Sequence of chain 1.A:
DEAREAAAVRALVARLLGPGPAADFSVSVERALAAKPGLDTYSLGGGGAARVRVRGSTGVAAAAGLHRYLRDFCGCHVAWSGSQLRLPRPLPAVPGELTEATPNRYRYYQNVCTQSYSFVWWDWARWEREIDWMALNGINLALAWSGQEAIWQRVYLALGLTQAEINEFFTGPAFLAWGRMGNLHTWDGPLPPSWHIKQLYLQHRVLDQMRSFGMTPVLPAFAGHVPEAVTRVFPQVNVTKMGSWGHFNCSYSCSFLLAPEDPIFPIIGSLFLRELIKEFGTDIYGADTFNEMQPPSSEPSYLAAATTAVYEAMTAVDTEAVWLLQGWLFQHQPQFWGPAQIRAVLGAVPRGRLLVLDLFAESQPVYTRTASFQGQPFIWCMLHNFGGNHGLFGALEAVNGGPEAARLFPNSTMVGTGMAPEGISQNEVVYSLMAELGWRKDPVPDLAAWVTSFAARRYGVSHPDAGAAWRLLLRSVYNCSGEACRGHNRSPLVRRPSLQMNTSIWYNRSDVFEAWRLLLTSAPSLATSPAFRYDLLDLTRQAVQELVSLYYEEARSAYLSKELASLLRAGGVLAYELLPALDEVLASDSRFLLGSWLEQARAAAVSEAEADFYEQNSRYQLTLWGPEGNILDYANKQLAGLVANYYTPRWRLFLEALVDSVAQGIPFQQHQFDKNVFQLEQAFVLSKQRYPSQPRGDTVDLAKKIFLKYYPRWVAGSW

Binding-site contacts:
Ligand atom C1 contacts residue ASN509 of chain 1.A at 1.5 Å.
Ligand atom C3 contacts residue ASN509 of chain 1.A at 3.8 Å.
Ligand atom O5 contacts residue SER511 of chain 1.A at 3.8 Å.
Ligand atom N2 contacts residue ASN509 of chain 1.A at 2.7 Å (h-bond).
Ligand atom C5 contacts residue ASN509 of chain 1.A at 3.8 Å.
Ligand atom C1 contacts residue SER511 of chain 1.A at 4.4 Å.
Ligand atom C4 contacts residue ASN509 of chain 1.A at 4.3 Å.
Ligand atom C7 contacts residue ASN509 of chain 1.A at 3.4 Å.
Ligand atom O7 contacts residue ASN509 of chain 1.A at 3.7 Å.
Ligand atom O6 contacts residue SER511 of chain 1.A at 4.1 Å.
Ligand atom C8 contacts residue ASN509 of chain 1.A at 4.3 Å.
Ligand atom C6 contacts residue SER511 of chain 1.A at 3.6 Å.
Ligand atom O5 contacts residue ASN509 of chain 1.A at 2.5 Å (h-bond).
Ligand atom C2 contacts residue ASN509 of chain 1.A at 2.5 Å.
Ligand atom C5 contacts residue SER511 of chain 1.A at 4.1 Å.

The protein below binds the small molecule below.
Small molecule (SMILES): CC(=O)N[C@@H]1[C@@H](O)[C@H](O)[C@@H](CO)O[C@H]1O